Sequence of chain 1.E:
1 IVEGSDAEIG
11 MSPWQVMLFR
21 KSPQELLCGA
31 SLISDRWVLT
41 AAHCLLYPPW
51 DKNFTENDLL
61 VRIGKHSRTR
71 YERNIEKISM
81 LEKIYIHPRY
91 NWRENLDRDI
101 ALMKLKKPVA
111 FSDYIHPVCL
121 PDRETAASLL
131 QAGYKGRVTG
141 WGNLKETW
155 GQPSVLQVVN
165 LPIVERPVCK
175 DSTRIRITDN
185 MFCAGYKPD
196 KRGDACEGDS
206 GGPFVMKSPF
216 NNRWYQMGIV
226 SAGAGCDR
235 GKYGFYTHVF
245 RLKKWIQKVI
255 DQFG

A protein and the small-molecule ligand that binds it are described below.
Small molecule (SMILES): NCCCC[C@H](NC(=O)[C@@H](N)CC(=O)O)C(=O)N[C@@H](Cc1ccc(O)cc1)C(=O)N[C@@H](CCC(=O)O)C(=O)N1CCC[C@H]1C(=O)N[C@@H](Cc1ccccc1)C(=O)N[C@@H](CC1=c2ccccc2=NC1)C(=O)N[C@H](C=O)CCC(=O)O

Binding-site contacts:
Ligand atom CE2 contacts residue LEU60 of chain 1.E at 3.6 Å (hydrophobic).
Ligand atom CB contacts residue TYR71 of chain 1.E at 3.6 Å (hydrophobic).
Ligand atom CD2 contacts residue ILE78 of chain 1.E at 3.7 Å (hydrophobic).
Ligand atom C contacts residue THR69 of chain 1.E at 3.9 Å.
Ligand atom CD1 contacts residue TYR71 of chain 1.E at 3.8 Å (hydrophobic).
Ligand atom CD contacts residue ARG70 of chain 1.E at 3.6 Å.
Ligand atom CE2 contacts residue ARG68 of chain 1.E at 3.4 Å.
Ligand atom CE1 contacts residue GLN24 of chain 1.E at 3.9 Å.
Ligand atom O contacts residue TYR71 of chain 1.E at 3.0 Å (h-bond).
Ligand atom N contacts residue TYR71 of chain 1.E at 3.0 Å.
Ligand atom C contacts residue TYR71 of chain 1.E at 3.4 Å (hydrophobic).
Ligand atom CG contacts residue TYR71 of chain 1.E at 3.9 Å (hydrophobic).
Ligand atom NE1 contacts residue ILE78 of chain 1.E at 3.7 Å.
Ligand atom CD1 contacts residue ARG62 of chain 1.E at 3.6 Å.
Ligand atom CA contacts residue TYR71 of chain 1.E at 3.8 Å (hydrophobic).
Ligand atom O contacts residue TYR71 of chain 1.E at 3.4 Å.
Ligand atom CE1 contacts residue ARG62 of chain 1.E at 3.4 Å.
Ligand atom OE2 contacts residue TYR71 of chain 1.E at 3.4 Å.
Ligand atom CD contacts residue TYR71 of chain 1.E at 3.5 Å (hydrophobic).
Ligand atom N contacts residue THR69 of chain 1.E at 3.1 Å (h-bond).
Ligand atom CE1 contacts residue PHE19 of chain 1.E at 3.9 Å (hydrophobic).
Ligand atom CG contacts residue PHE19 of chain 1.E at 3.8 Å (hydrophobic).
Ligand atom CA contacts residue THR69 of chain 1.E at 3.8 Å.
Ligand atom OE1 contacts residue ARG70 of chain 1.E at 2.9 Å (salt-bridge).
Ligand atom OE1 contacts residue TYR71 of chain 1.E at 3.4 Å (h-bond).
Ligand atom OH contacts residue ARG68 of chain 1.E at 3.4 Å (salt-bridge).
Ligand atom CB contacts residue THR69 of chain 1.E at 3.6 Å.
Ligand atom CD2 contacts residue PHE19 of chain 1.E at 3.6 Å (hydrophobic).
Ligand atom CD2 contacts residue THR69 of chain 1.E at 3.6 Å.
Ligand atom N contacts residue ARG68 of chain 1.E at 2.7 Å (salt-bridge).
Ligand atom CB contacts residue TYR71 of chain 1.E at 3.4 Å (hydrophobic).
Ligand atom CA contacts residue TYR71 of chain 1.E at 2.9 Å (hydrophobic).
Ligand atom CD2 contacts residue ARG68 of chain 1.E at 3.6 Å.
Ligand atom CZ contacts residue PHE19 of chain 1.E at 3.7 Å (hydrophobic).
Ligand atom OE2 contacts residue ARG70 of chain 1.E at 3.4 Å (salt-bridge).
Ligand atom OH contacts residue LEU26 of chain 1.E at 3.6 Å (h-bond).
Ligand atom O contacts residue THR69 of chain 1.E at 3.5 Å.
Ligand atom CD1 contacts residue ILE78 of chain 1.E at 3.4 Å (hydrophobic).
Ligand atom CE2 contacts residue THR69 of chain 1.E at 3.9 Å.
Ligand atom CE1 contacts residue GLU25 of chain 1.E at 3.9 Å.